This protein binds this small molecule.
Small molecule (SMILES): O=[N+]([O-])c1ccc(O)cc1

Binding-site contacts:
Ligand atom C5 contacts residue A2G1 of chain 1.K at 3.1 Å.
Ligand atom O2 contacts residue TYR122 of chain 1.E at 3.4 Å.
Ligand atom OH contacts residue A2G1 of chain 1.K at 1.5 Å.
Ligand atom C5 contacts residue TYR122 of chain 1.E at 3.7 Å (hydrophobic).
Ligand atom C6 contacts residue SER76 of chain 1.E at 4.2 Å.
Ligand atom C6 contacts residue A2G1 of chain 1.K at 4.3 Å.
Ligand atom C4 contacts residue TYR78 of chain 1.E at 3.4 Å (hydrophobic).
Ligand atom C6 contacts residue TRP123 of chain 1.E at 4.0 Å (hydrophobic).
Ligand atom C6 contacts residue TYR78 of chain 1.E at 3.9 Å (hydrophobic).
Ligand atom C3 contacts residue TYR78 of chain 1.E at 3.6 Å (hydrophobic).
Ligand atom C3 contacts residue A2G1 of chain 1.K at 3.6 Å.
Ligand atom C1 contacts residue TYR122 of chain 1.E at 3.5 Å (hydrophobic).
Ligand atom C1 contacts residue TYR78 of chain 1.E at 4.4 Å (hydrophobic).
Ligand atom N1 contacts residue SER76 of chain 1.E at 4.4 Å.
Ligand atom C3 contacts residue TYR122 of chain 1.E at 4.4 Å (hydrophobic).
Ligand atom C2 contacts residue TYR78 of chain 1.E at 4.4 Å (hydrophobic).
Ligand atom C4 contacts residue TYR122 of chain 1.E at 4.3 Å (hydrophobic).
Ligand atom C2 contacts residue TYR122 of chain 1.E at 4.1 Å (hydrophobic).
Ligand atom C5 contacts residue TYR78 of chain 1.E at 3.4 Å (hydrophobic).
Ligand atom C5 contacts residue TRP123 of chain 1.E at 4.1 Å (hydrophobic).
Ligand atom C4 contacts residue A2G1 of chain 1.K at 2.5 Å.
Ligand atom N1 contacts residue TYR122 of chain 1.E at 3.6 Å.
Ligand atom O3 contacts residue SER76 of chain 1.E at 3.0 Å (h-bond).
Ligand atom OH contacts residue TYR78 of chain 1.E at 3.4 Å.
Ligand atom C6 contacts residue TYR122 of chain 1.E at 3.3 Å (hydrophobic).

Sequence of chain 1.E:
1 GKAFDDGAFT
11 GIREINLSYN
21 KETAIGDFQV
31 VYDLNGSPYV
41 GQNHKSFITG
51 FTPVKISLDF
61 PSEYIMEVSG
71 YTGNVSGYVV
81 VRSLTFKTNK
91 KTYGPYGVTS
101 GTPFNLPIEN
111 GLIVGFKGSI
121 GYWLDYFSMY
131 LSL